Sequence of chain 1.A:
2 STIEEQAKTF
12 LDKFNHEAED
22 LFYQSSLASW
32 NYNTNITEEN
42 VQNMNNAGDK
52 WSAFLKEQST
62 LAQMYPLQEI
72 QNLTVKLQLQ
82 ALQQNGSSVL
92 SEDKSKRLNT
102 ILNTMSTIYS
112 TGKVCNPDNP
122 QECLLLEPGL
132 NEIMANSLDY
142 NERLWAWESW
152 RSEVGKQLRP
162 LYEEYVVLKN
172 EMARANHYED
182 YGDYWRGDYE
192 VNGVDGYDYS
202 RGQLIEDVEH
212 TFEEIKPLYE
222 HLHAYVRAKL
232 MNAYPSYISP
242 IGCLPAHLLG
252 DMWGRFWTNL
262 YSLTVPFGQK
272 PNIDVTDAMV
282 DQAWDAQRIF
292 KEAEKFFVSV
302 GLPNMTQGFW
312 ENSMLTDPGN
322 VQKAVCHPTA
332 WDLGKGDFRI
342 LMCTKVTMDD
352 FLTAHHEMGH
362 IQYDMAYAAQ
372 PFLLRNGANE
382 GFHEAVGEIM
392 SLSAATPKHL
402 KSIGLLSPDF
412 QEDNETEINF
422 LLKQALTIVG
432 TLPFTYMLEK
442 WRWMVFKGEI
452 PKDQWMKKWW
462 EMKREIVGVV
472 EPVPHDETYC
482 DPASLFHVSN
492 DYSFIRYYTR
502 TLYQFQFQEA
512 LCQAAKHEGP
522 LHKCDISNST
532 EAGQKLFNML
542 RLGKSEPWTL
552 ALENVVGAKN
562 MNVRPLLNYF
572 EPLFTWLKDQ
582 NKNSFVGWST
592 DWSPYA

Binding-site contacts:
Ligand atom C2 contacts residue ASN36 of chain 1.A at 2.4 Å.
Ligand atom O6 contacts residue GLU40 of chain 1.A at 3.8 Å.
Ligand atom C5 contacts residue ASN36 of chain 1.A at 3.6 Å.
Ligand atom C1 contacts residue ASN41 of chain 1.A at 4.1 Å.
Ligand atom C1 contacts residue ASN36 of chain 1.A at 1.4 Å.
Ligand atom C6 contacts residue THR38 of chain 1.A at 4.2 Å.
Ligand atom C4 contacts residue ASN36 of chain 1.A at 4.1 Å.
Ligand atom O5 contacts residue ASN36 of chain 1.A at 2.3 Å (h-bond).
Ligand atom N2 contacts residue ASN36 of chain 1.A at 3.0 Å (h-bond).
Ligand atom C8 contacts residue GLN323 of chain 1.A at 3.4 Å.
Ligand atom O6 contacts residue ASN36 of chain 1.A at 4.4 Å.
Ligand atom C5 contacts residue ASN41 of chain 1.A at 4.3 Å.
Ligand atom C3 contacts residue ASN36 of chain 1.A at 3.8 Å.
Ligand atom O6 contacts residue THR38 of chain 1.A at 3.9 Å.
Ligand atom C7 contacts residue GLN323 of chain 1.A at 3.9 Å.
Ligand atom O7 contacts residue ASN36 of chain 1.A at 3.8 Å.
Ligand atom C1 contacts residue THR38 of chain 1.A at 3.9 Å.
Ligand atom O5 contacts residue ASN41 of chain 1.A at 3.3 Å (h-bond).
Ligand atom C6 contacts residue ASN41 of chain 1.A at 4.0 Å.
Ligand atom O5 contacts residue THR38 of chain 1.A at 3.6 Å.
Ligand atom C7 contacts residue ASN36 of chain 1.A at 3.6 Å.
Ligand atom O6 contacts residue ASN41 of chain 1.A at 2.7 Å (h-bond).
Ligand atom C5 contacts residue THR38 of chain 1.A at 4.3 Å.
Ligand atom N2 contacts residue GLN323 of chain 1.A at 4.2 Å.
Ligand atom O7 contacts residue GLN323 of chain 1.A at 4.4 Å.
Ligand atom C6 contacts residue GLU40 of chain 1.A at 3.7 Å.

A small-molecule ligand and the protein it binds are described below.
Small molecule (SMILES): CC(=O)N[C@@H]1[C@@H](O)[C@H](O)[C@@H](CO)O[C@H]1O